Binding-site contacts:
Ligand atom C4A contacts residue TYR144 of chain 38.A at 3.8 Å (hydrophobic).
Ligand atom C5 contacts residue MET214 of chain 38.A at 3.6 Å (hydrophobic).
Ligand atom CM2 contacts residue ILE122 of chain 38.A at 3.7 Å (hydrophobic).
Ligand atom O5A contacts residue ALA166 of chain 38.A at 3.9 Å.
Ligand atom CM6 contacts residue LEU184 of chain 38.A at 3.4 Å (hydrophobic).
Ligand atom CM4 contacts residue TYR142 of chain 38.A at 3.1 Å (hydrophobic).
Ligand atom C3 contacts residue LEU100 of chain 38.A at 3.9 Å (hydrophobic).
Ligand atom O5A contacts residue PHE179 of chain 38.A at 3.7 Å.
Ligand atom C1C contacts residue MET214 of chain 38.A at 3.7 Å (hydrophobic).
Ligand atom C2C contacts residue ILE98 of chain 38.A at 4.0 Å (hydrophobic).
Ligand atom C1A contacts residue PHE179 of chain 38.A at 3.5 Å (hydrophobic).
Ligand atom C6B contacts residue LEU181 of chain 38.A at 3.3 Å (hydrophobic).
Ligand atom N2 contacts residue MET214 of chain 38.A at 3.8 Å.
Ligand atom C5B contacts residue LEU181 of chain 38.A at 3.3 Å (hydrophobic).
Ligand atom CM6 contacts residue LEU181 of chain 38.A at 3.7 Å (hydrophobic).
Ligand atom C4 contacts residue TYR190 of chain 38.A at 3.8 Å (hydrophobic).
Ligand atom C4A contacts residue PHE179 of chain 38.A at 3.3 Å (hydrophobic).
Ligand atom C2A contacts residue PHE179 of chain 38.A at 3.3 Å (hydrophobic).
Ligand atom O1 contacts residue MET214 of chain 38.A at 3.2 Å.
Ligand atom O1B contacts residue ILE98 of chain 38.A at 2.9 Å.
Ligand atom C4B contacts residue PHE179 of chain 38.A at 3.9 Å (hydrophobic).
Ligand atom O1 contacts residue LEU100 of chain 38.A at 4.0 Å.
Ligand atom N3A contacts residue LEU217 of chain 38.A at 3.4 Å.
Ligand atom N2 contacts residue LEU100 of chain 38.A at 3.8 Å.
Ligand atom CM6 contacts residue TYR144 of chain 38.A at 3.7 Å (hydrophobic).
Ligand atom CM3 contacts residue TYR190 of chain 38.A at 3.9 Å (hydrophobic).
Ligand atom CM2 contacts residue ILE236 of chain 38.A at 4.0 Å (hydrophobic).
Ligand atom C5B contacts residue TYR144 of chain 38.A at 3.6 Å (hydrophobic).
Ligand atom CM4 contacts residue VAL168 of chain 38.A at 3.5 Å (hydrophobic).
Ligand atom C2B contacts residue ILE122 of chain 38.A at 3.9 Å (hydrophobic).
Ligand atom C4B contacts residue LEU181 of chain 38.A at 3.8 Å (hydrophobic).
Ligand atom C6B contacts residue ILE98 of chain 38.A at 3.6 Å (hydrophobic).
Ligand atom O5A contacts residue TYR144 of chain 38.A at 3.1 Å.
Ligand atom C2A contacts residue TYR144 of chain 38.A at 3.7 Å (hydrophobic).
Ligand atom C1B contacts residue LEU181 of chain 38.A at 3.8 Å (hydrophobic).
Ligand atom N3A contacts residue PHE179 of chain 38.A at 3.0 Å.
Ligand atom C2B contacts residue ILE98 of chain 38.A at 3.9 Å (hydrophobic).
Ligand atom C1A contacts residue TYR144 of chain 38.A at 3.1 Å (hydrophobic).
Ligand atom C1B contacts residue ILE98 of chain 38.A at 3.6 Å (hydrophobic).
Ligand atom CM4 contacts residue PHE179 of chain 38.A at 3.9 Å (hydrophobic).

Sequence of chain 38.A:
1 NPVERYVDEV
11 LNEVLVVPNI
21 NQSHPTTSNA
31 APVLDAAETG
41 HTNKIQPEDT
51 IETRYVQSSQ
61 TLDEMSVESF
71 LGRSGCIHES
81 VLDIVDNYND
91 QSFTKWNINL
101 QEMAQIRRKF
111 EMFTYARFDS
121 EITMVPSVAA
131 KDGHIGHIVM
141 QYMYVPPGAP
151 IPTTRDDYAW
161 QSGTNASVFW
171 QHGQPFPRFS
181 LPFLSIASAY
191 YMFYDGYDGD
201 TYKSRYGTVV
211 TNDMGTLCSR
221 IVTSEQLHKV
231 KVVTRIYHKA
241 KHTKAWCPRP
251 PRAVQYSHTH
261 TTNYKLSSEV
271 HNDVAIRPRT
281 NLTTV

A small-molecule ligand and the protein it binds are described below.
Small molecule (SMILES): Cc1cc(CCCOc2c(C)cc(-c3coc(C)n3)cc2C)on1

Sequence of chain 38.C:
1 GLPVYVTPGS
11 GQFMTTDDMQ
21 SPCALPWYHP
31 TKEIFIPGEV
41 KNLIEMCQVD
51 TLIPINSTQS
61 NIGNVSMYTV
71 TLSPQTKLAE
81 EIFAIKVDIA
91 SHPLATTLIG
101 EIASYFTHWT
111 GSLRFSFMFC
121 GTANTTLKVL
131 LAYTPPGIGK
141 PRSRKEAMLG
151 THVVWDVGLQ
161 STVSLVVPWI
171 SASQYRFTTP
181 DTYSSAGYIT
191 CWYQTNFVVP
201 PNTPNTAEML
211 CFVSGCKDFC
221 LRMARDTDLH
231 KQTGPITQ